Sequence of chain 1.A:
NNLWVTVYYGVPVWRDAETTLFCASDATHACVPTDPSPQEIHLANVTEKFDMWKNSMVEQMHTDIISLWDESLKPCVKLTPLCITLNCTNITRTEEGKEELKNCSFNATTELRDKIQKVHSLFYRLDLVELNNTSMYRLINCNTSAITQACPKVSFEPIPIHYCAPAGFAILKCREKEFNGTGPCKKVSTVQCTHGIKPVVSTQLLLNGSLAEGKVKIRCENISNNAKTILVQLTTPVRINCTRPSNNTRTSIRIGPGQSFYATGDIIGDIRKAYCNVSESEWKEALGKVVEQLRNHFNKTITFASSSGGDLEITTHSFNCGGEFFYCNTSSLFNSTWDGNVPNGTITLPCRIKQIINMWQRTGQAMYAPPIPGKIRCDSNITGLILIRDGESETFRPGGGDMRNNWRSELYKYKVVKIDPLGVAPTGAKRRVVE

Binding-site contacts:
Ligand atom C4 contacts residue ASN364 of chain 1.A at 4.3 Å.
Ligand atom C3 contacts residue ASN364 of chain 1.A at 3.7 Å.
Ligand atom C2 contacts residue ASN364 of chain 1.A at 2.4 Å.
Ligand atom O6 contacts residue SER361 of chain 1.A at 3.9 Å.
Ligand atom O5 contacts residue ASN364 of chain 1.A at 2.5 Å (h-bond).
Ligand atom C8 contacts residue ASN364 of chain 1.A at 4.4 Å.
Ligand atom N2 contacts residue ASN364 of chain 1.A at 2.7 Å (h-bond).
Ligand atom C5 contacts residue ASN364 of chain 1.A at 3.8 Å.
Ligand atom C1 contacts residue ASN364 of chain 1.A at 1.4 Å.
Ligand atom C7 contacts residue ASN364 of chain 1.A at 3.3 Å.
Ligand atom O7 contacts residue ASN364 of chain 1.A at 3.6 Å.

The small molecule below binds the protein below.
Small molecule (SMILES): CC(=O)N[C@H]1[C@H](O[C@H]2[C@H](O)[C@@H](NC(C)=O)CO[C@@H]2CO)O[C@H](CO)[C@@H](O)[C@@H]1O